The small molecule below binds the protein below.
Small molecule (SMILES): C[C@@H](NC(=O)c1cc(C(=O)OC[C@@](N)(CO)Cc2ccccc2)cc(N(C)S(C)(=O)=O)c1)c1ccc(F)cc1

Sequence of chain 1.A:
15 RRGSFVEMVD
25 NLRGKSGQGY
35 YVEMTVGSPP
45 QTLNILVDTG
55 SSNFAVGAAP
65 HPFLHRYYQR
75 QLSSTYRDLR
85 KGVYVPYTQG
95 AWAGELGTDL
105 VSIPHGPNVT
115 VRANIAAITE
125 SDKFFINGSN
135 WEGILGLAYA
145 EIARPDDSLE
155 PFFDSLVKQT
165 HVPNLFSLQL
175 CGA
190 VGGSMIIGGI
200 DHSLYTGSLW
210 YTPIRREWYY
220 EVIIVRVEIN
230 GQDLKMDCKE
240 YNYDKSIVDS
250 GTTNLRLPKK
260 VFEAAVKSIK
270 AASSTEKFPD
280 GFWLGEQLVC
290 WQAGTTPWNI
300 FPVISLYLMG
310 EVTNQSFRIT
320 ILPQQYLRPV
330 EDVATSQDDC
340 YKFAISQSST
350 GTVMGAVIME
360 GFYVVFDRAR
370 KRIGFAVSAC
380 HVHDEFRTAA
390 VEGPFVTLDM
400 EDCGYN

Binding-site contacts:
Ligand atom C9 contacts residue GLN93 of chain 1.A at 3.4 Å.
Ligand atom O5 contacts residue GLN93 of chain 1.A at 3.2 Å (h-bond).
Ligand atom C15 contacts residue ASN253 of chain 1.A at 3.4 Å.
Ligand atom C3 contacts residue THR252 of chain 1.A at 3.1 Å.
Ligand atom C14 contacts residue GLN93 of chain 1.A at 3.4 Å.
Ligand atom C3 contacts residue GLY31 of chain 1.A at 3.3 Å.
Ligand atom N3 contacts residue ASP248 of chain 1.A at 2.9 Å (salt-bridge).
Ligand atom O2 contacts residue THR252 of chain 1.A at 3.3 Å (h-bond).
Ligand atom F1 contacts residue ALA355 of chain 1.A at 3.1 Å.
Ligand atom N3 contacts residue ASP52 of chain 1.A at 2.7 Å (salt-bridge).
Ligand atom C3 contacts residue GLN32 of chain 1.A at 3.4 Å.
Ligand atom C6 contacts residue SER249 of chain 1.A at 3.4 Å.
Ligand atom O5 contacts residue THR92 of chain 1.A at 3.0 Å.
Ligand atom N1 contacts residue GLY250 of chain 1.A at 3.0 Å (h-bond).
Ligand atom C4 contacts residue GLY31 of chain 1.A at 3.1 Å.
Ligand atom C8 contacts residue GLN93 of chain 1.A at 3.5 Å.
Ligand atom C20 contacts residue ASP52 of chain 1.A at 3.5 Å.
Ligand atom F1 contacts residue TYR34 of chain 1.A at 3.2 Å.
Ligand atom C10 contacts residue GLY250 of chain 1.A at 3.3 Å.
Ligand atom N3 contacts residue GLY250 of chain 1.A at 3.2 Å (h-bond).
Ligand atom C28 contacts residue LEU50 of chain 1.A at 3.5 Å (hydrophobic).
Ligand atom C25 contacts residue GLN93 of chain 1.A at 3.1 Å.
Ligand atom O3 contacts residue ASN253 of chain 1.A at 3.4 Å (h-bond).
Ligand atom C8 contacts residue THR252 of chain 1.A at 3.2 Å.
Ligand atom C22 contacts residue ASP52 of chain 1.A at 3.5 Å.
Ligand atom C2 contacts residue THR252 of chain 1.A at 3.3 Å.
Ligand atom O6 contacts residue ASP52 of chain 1.A at 2.5 Å (salt-bridge).
Ligand atom O1 contacts residue THR252 of chain 1.A at 3.0 Å (h-bond).
Ligand atom C3 contacts residue GLY33 of chain 1.A at 3.3 Å.
Ligand atom N1 contacts residue THR252 of chain 1.A at 3.5 Å (h-bond).
Ligand atom O2 contacts residue ASN253 of chain 1.A at 3.0 Å (h-bond).
Ligand atom O6 contacts residue GLY54 of chain 1.A at 3.3 Å.
Ligand atom C24 contacts residue GLN93 of chain 1.A at 3.1 Å.
Ligand atom F1 contacts residue ARG327 of chain 1.A at 3.3 Å.
Ligand atom C4 contacts residue GLY33 of chain 1.A at 3.4 Å.
Ligand atom O3 contacts residue SER345 of chain 1.A at 3.2 Å (h-bond).
Ligand atom C27 contacts residue ASP52 of chain 1.A at 3.4 Å.
Ligand atom O1 contacts residue GLN93 of chain 1.A at 3.3 Å (h-bond).
Ligand atom O3 contacts residue ARG255 of chain 1.A at 3.3 Å.
Ligand atom O6 contacts residue SER55 of chain 1.A at 2.9 Å (h-bond).